A small-molecule ligand and the protein it binds are described below.
Small molecule (SMILES): O=c1ccn([C@@H]2O[C@H](CO[P](=O)(O)O[P](=O)(O)O[C@H]3O[C@H](CO)[C@H](O)[C@H](O)[C@H]3O)[C@@H](O)[C@H]2O)c(=O)[nH]1

Sequence of chain 1.C:
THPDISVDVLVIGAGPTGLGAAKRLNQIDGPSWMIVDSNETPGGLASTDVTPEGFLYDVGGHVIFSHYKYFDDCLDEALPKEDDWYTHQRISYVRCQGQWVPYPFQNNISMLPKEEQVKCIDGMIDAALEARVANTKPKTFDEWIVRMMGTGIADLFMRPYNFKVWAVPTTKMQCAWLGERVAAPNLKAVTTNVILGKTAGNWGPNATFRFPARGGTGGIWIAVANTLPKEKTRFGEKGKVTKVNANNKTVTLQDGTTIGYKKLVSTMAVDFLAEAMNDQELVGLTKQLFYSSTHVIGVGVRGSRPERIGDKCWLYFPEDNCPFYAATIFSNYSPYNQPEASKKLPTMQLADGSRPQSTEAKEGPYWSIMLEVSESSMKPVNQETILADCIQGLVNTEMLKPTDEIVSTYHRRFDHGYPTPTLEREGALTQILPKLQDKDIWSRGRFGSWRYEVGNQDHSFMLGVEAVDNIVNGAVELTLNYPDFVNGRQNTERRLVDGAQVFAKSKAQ

Binding-site contacts:
Ligand atom O2' contacts residue ARG181 of chain 1.C at 2.4 Å (salt-bridge).
Ligand atom C4 contacts residue PHE157 of chain 1.C at 3.5 Å (hydrophobic).
Ligand atom O5' contacts residue FAD1 of chain 1.M at 3.9 Å.
Ligand atom O6' contacts residue VAL63 of chain 1.C at 3.9 Å.
Ligand atom O4 contacts residue PHE105 of chain 1.C at 3.6 Å.
Ligand atom PA contacts residue TYR452 of chain 1.C at 3.5 Å.
Ligand atom O2B contacts residue TYR452 of chain 1.C at 2.2 Å (h-bond).
Ligand atom C2' contacts residue ARG181 of chain 1.C at 3.8 Å.
Ligand atom C5 contacts residue TYR103 of chain 1.C at 3.5 Å (hydrophobic).
Ligand atom O3A contacts residue TYR452 of chain 1.C at 2.1 Å (h-bond).
Ligand atom O3' contacts residue ASN206 of chain 1.C at 3.6 Å (h-bond).
Ligand atom PA contacts residue ARG181 of chain 1.C at 3.2 Å.
Ligand atom O2D contacts residue ASN162 of chain 1.C at 3.0 Å (h-bond).
Ligand atom O1B contacts residue TYR452 of chain 1.C at 3.5 Å (h-bond).
Ligand atom O6' contacts residue TRP314 of chain 1.C at 3.0 Å.
Ligand atom O2A contacts residue ARG181 of chain 1.C at 3.0 Å.
Ligand atom O4 contacts residue PHE157 of chain 1.C at 3.5 Å.
Ligand atom O3B contacts residue TYR452 of chain 1.C at 3.9 Å.
Ligand atom C3D contacts residue TYR161 of chain 1.C at 3.8 Å (hydrophobic).
Ligand atom N3 contacts residue TYR103 of chain 1.C at 3.9 Å.
Ligand atom N3 contacts residue MET158 of chain 1.C at 3.7 Å.
Ligand atom O4' contacts residue VAL63 of chain 1.C at 3.7 Å.
Ligand atom O2 contacts residue MET158 of chain 1.C at 3.4 Å.
Ligand atom O4 contacts residue TYR103 of chain 1.C at 3.0 Å.
Ligand atom O1A contacts residue ARG181 of chain 1.C at 2.4 Å (salt-bridge).
Ligand atom O3A contacts residue ARG181 of chain 1.C at 3.1 Å (salt-bridge).
Ligand atom C4 contacts residue TYR103 of chain 1.C at 3.3 Å (hydrophobic).
Ligand atom C2D contacts residue TYR161 of chain 1.C at 3.6 Å (hydrophobic).
Ligand atom C6' contacts residue FAD1 of chain 1.M at 3.8 Å.
Ligand atom O2 contacts residue VAL182 of chain 1.C at 3.3 Å.
Ligand atom O2B contacts residue TYR418 of chain 1.C at 3.4 Å (h-bond).
Ligand atom C4' contacts residue ASN206 of chain 1.C at 3.9 Å.
Ligand atom O2D contacts residue TYR161 of chain 1.C at 3.9 Å.
Ligand atom PB contacts residue TYR452 of chain 1.C at 2.6 Å.
Ligand atom N3 contacts residue PHE157 of chain 1.C at 3.6 Å.
Ligand atom O4' contacts residue ASN206 of chain 1.C at 3.8 Å.
Ligand atom O4' contacts residue FAD1 of chain 1.M at 2.9 Å (h-bond).
Ligand atom O2' contacts residue ASN456 of chain 1.C at 3.0 Å (h-bond).
Ligand atom O3' contacts residue ASN456 of chain 1.C at 3.7 Å.
Ligand atom C6' contacts residue GLY61 of chain 1.C at 3.7 Å.